Binding-site contacts:
Ligand atom O7 contacts residue ASN323 of chain 1.A at 3.3 Å.
Ligand atom C2 contacts residue ASN323 of chain 1.A at 2.5 Å.
Ligand atom O5 contacts residue ASN323 of chain 1.A at 2.4 Å (h-bond).
Ligand atom C1 contacts residue ASN323 of chain 1.A at 1.4 Å.
Ligand atom O5 contacts residue ASN322 of chain 1.A at 4.5 Å.
Ligand atom C8 contacts residue ASN323 of chain 1.A at 4.1 Å.
Ligand atom C5 contacts residue ASN323 of chain 1.A at 3.7 Å.
Ligand atom C7 contacts residue ASN323 of chain 1.A at 3.2 Å.
Ligand atom N2 contacts residue ASN323 of chain 1.A at 2.9 Å (h-bond).
Ligand atom C4 contacts residue ASN323 of chain 1.A at 4.3 Å.
Ligand atom C3 contacts residue ASN323 of chain 1.A at 3.8 Å.

The small molecule below binds the protein below.
Small molecule (SMILES): CC(=O)N[C@@H]1[C@@H](O)[C@H](O)[C@@H](CO)O[C@H]1O

Sequence of chain 1.A:
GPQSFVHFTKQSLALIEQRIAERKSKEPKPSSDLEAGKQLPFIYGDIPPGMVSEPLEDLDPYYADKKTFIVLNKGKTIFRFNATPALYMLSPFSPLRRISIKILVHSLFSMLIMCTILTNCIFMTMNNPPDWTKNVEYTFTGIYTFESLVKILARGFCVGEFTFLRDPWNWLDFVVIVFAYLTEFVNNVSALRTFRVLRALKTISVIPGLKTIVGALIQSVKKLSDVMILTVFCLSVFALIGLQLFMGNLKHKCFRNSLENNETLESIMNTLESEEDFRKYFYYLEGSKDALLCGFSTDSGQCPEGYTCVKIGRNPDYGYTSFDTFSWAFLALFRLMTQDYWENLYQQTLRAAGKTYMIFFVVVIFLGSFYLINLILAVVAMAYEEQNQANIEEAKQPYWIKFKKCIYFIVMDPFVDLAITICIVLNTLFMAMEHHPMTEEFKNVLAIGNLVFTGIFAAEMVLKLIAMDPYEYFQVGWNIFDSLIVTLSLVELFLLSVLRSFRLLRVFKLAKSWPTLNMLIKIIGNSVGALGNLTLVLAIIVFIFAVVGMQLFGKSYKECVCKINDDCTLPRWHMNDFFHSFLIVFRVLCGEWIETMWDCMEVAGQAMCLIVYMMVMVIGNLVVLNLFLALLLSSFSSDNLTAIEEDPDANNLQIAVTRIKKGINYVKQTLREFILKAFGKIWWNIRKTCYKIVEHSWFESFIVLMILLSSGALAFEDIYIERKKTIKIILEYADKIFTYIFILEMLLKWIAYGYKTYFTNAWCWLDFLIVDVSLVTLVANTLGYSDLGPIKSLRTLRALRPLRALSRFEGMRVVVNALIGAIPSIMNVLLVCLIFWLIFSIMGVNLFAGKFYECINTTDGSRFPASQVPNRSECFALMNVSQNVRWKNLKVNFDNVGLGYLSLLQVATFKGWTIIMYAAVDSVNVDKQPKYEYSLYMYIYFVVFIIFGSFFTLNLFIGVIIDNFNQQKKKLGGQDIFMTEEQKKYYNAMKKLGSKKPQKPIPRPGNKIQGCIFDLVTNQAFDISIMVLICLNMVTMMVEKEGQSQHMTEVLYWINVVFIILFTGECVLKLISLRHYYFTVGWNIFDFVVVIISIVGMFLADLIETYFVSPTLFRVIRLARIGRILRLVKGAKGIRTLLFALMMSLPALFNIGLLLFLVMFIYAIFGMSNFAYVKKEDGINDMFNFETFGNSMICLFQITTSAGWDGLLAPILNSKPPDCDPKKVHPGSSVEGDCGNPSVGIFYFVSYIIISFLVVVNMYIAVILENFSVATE